Sequence of chain 1.F:
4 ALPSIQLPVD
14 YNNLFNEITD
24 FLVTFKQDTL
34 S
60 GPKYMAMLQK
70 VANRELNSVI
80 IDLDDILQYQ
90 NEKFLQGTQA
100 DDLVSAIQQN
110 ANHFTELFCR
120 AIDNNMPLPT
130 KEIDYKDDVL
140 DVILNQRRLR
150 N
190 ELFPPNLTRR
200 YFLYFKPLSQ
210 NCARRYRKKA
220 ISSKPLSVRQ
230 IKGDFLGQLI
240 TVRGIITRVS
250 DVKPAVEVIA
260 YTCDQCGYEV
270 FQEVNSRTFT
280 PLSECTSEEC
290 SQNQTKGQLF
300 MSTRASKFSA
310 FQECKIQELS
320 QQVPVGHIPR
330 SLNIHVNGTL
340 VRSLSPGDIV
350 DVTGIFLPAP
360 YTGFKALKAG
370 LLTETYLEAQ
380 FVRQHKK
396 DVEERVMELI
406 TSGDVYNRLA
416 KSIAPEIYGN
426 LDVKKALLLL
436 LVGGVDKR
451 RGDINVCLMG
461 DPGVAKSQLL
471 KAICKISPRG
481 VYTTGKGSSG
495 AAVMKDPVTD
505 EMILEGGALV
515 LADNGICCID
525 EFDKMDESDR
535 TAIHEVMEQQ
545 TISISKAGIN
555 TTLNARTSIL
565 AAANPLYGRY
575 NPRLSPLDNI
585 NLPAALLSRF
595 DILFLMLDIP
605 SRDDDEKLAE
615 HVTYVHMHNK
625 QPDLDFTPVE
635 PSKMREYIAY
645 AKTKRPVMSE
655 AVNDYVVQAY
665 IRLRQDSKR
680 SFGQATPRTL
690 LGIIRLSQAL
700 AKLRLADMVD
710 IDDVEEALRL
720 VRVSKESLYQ

Sequence of chain 1.B:
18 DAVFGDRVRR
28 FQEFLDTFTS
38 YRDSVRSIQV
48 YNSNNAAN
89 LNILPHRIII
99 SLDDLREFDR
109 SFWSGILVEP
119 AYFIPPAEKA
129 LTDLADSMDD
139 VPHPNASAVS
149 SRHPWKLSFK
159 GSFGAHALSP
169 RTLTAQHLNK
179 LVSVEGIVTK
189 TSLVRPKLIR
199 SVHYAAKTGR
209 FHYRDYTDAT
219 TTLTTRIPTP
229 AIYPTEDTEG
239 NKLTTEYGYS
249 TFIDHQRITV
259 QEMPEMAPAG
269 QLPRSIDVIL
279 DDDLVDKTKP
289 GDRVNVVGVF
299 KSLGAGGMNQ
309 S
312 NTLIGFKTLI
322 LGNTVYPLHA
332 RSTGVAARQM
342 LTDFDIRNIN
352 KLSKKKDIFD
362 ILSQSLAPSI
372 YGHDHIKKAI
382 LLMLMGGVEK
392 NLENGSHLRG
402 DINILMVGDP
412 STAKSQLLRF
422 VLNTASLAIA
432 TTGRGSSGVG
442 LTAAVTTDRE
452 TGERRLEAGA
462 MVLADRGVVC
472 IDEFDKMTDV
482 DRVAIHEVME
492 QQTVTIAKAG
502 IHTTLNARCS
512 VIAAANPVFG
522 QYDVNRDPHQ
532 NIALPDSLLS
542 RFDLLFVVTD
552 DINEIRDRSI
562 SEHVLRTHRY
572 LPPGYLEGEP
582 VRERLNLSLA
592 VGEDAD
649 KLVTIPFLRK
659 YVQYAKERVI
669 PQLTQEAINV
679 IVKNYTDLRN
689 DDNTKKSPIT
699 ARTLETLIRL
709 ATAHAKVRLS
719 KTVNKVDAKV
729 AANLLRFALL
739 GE

The small molecule below binds the protein below.
Small molecule (SMILES): Nc1ncnc2c1ncn2[C@@H]1O[C@H](COP(=O)(O)OP(=O)(O)OP(O)(O)=S)[C@@H](O)[C@H]1O

Binding-site contacts:
Ligand atom C4 contacts residue GLN468 of chain 1.F at 3.0 Å.
Ligand atom C2 contacts residue GLN468 of chain 1.F at 3.2 Å.
Ligand atom O1A contacts residue GLN468 of chain 1.F at 2.7 Å (h-bond).
Ligand atom O3A contacts residue ARG700 of chain 1.B at 2.6 Å (salt-bridge).
Ligand atom O3B contacts residue GLY463 of chain 1.F at 3.1 Å (h-bond).
Ligand atom N1 contacts residue ILE422 of chain 1.F at 3.0 Å (h-bond).
Ligand atom O1B contacts residue VAL464 of chain 1.F at 2.6 Å (h-bond).
Ligand atom PG contacts residue GLY463 of chain 1.F at 3.1 Å.
Ligand atom C2 contacts residue GLU421 of chain 1.F at 2.9 Å.
Ligand atom O3B contacts residue ARG700 of chain 1.B at 2.9 Å (salt-bridge).
Ligand atom N7 contacts residue ALA699 of chain 1.B at 3.2 Å.
Ligand atom N1 contacts residue GLU421 of chain 1.F at 2.7 Å (salt-bridge).
Ligand atom N3 contacts residue GLN468 of chain 1.F at 3.2 Å (h-bond).
Ligand atom O1B contacts residue ARG700 of chain 1.B at 3.2 Å (salt-bridge).
Ligand atom O2G contacts residue GLY463 of chain 1.F at 2.7 Å (h-bond).
Ligand atom O1B contacts residue GLY463 of chain 1.F at 3.0 Å (h-bond).
Ligand atom C8 contacts residue VAL464 of chain 1.F at 3.0 Å (hydrophobic).
Ligand atom O2G contacts residue ARG542 of chain 1.B at 2.7 Å (salt-bridge).
Ligand atom C5' contacts residue ARG700 of chain 1.B at 3.1 Å.
Ligand atom O2' contacts residue GLU703 of chain 1.B at 2.6 Å (salt-bridge).
Ligand atom O1A contacts residue ALA465 of chain 1.F at 3.0 Å.
Ligand atom O2B contacts residue ALA465 of chain 1.F at 2.6 Å (h-bond).
Ligand atom N6 contacts residue ILE422 of chain 1.F at 2.7 Å (h-bond).
Ligand atom O2B contacts residue SER467 of chain 1.F at 2.5 Å (h-bond).
Ligand atom PB contacts residue ARG700 of chain 1.B at 3.1 Å.
Ligand atom O4' contacts residue ARG700 of chain 1.B at 2.8 Å (salt-bridge).
Ligand atom O2A contacts residue GLN468 of chain 1.F at 3.0 Å (h-bond).
Ligand atom C8 contacts residue ALA699 of chain 1.B at 3.1 Å (hydrophobic).
Ligand atom O3G contacts residue ARG542 of chain 1.B at 2.8 Å (salt-bridge).
Ligand atom O3G contacts residue HIS487 of chain 1.B at 2.9 Å (h-bond).
Ligand atom O1B contacts residue ALA465 of chain 1.F at 2.6 Å (h-bond).
Ligand atom O1A contacts residue SER467 of chain 1.F at 2.6 Å (h-bond).
Ligand atom O2A contacts residue SER467 of chain 1.F at 3.0 Å.
Ligand atom N7 contacts residue VAL464 of chain 1.F at 2.5 Å (h-bond).
Ligand atom O3G contacts residue GLU488 of chain 1.B at 2.7 Å (salt-bridge).
Ligand atom O3A contacts residue GLU491 of chain 1.B at 2.9 Å (salt-bridge).
Ligand atom O2A contacts residue GLU491 of chain 1.B at 3.0 Å (salt-bridge).
Ligand atom C4' contacts residue ARG700 of chain 1.B at 3.1 Å.
Ligand atom O5' contacts residue ARG700 of chain 1.B at 2.5 Å (salt-bridge).
Ligand atom PB contacts residue ALA465 of chain 1.F at 3.1 Å.